Sequence of chain 1.A:
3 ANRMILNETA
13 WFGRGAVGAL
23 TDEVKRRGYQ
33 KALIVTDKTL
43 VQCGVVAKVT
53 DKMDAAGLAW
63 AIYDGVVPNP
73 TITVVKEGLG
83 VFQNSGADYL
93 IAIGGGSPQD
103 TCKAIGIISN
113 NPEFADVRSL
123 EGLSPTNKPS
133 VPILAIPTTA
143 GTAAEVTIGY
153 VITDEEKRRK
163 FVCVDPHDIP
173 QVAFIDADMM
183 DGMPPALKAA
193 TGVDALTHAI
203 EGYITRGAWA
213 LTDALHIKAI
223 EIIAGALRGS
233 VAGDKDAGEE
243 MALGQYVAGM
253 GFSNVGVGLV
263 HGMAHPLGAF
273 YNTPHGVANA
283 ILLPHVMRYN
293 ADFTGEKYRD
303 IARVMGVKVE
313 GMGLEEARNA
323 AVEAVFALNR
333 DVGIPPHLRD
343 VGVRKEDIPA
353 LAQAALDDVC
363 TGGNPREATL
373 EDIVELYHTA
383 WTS

A small-molecule ligand and the protein it binds are described below.
Small molecule (SMILES): Nc1ncnc2c1ncn2[C@@H]1O[C@H](CO[P](=O)(O)O[P](=O)(O)OC[C@H]2O[C@@H](O)[C@H](O)[C@@H]2O)[C@@H](O)[C@H]1O

Binding-site contacts:
Ligand atom N7 contacts residue THR140 of chain 1.A at 2.9 Å (h-bond).
Ligand atom C3D contacts residue LYS162 of chain 1.A at 3.6 Å.
Ligand atom N7 contacts residue THR141 of chain 1.A at 3.4 Å.
Ligand atom N6 contacts residue THR140 of chain 1.A at 3.0 Å (h-bond).
Ligand atom O2' contacts residue THR41 of chain 1.A at 3.2 Å.
Ligand atom O2D contacts residue VAL153 of chain 1.A at 3.0 Å.
Ligand atom C4 contacts residue LEU189 of chain 1.A at 3.6 Å (hydrophobic).
Ligand atom C2D contacts residue HIS277 of chain 1.A at 3.5 Å.
Ligand atom C5 contacts residue LEU42 of chain 1.A at 3.5 Å (hydrophobic).
Ligand atom N6 contacts residue MET181 of chain 1.A at 3.4 Å (h-bond).
Ligand atom O1B contacts residue GLY97 of chain 1.A at 3.2 Å.
Ligand atom O3D contacts residue ASN71 of chain 1.A at 3.4 Å (h-bond).
Ligand atom O2A contacts residue SER99 of chain 1.A at 2.7 Å (h-bond).
Ligand atom N1 contacts residue MET185 of chain 1.A at 3.4 Å (h-bond).
Ligand atom O5D contacts residue GLY98 of chain 1.A at 3.1 Å (h-bond).
Ligand atom O1B contacts residue GLY98 of chain 1.A at 2.9 Å (h-bond).
Ligand atom O3D contacts residue LYS162 of chain 1.A at 3.0 Å (salt-bridge).
Ligand atom PA contacts residue SER99 of chain 1.A at 3.6 Å.
Ligand atom O1A contacts residue PRO100 of chain 1.A at 3.5 Å.
Ligand atom N1 contacts residue GLY184 of chain 1.A at 3.4 Å.
Ligand atom O2D contacts residue LYS162 of chain 1.A at 2.9 Å (salt-bridge).
Ligand atom O2D contacts residue HIS277 of chain 1.A at 3.6 Å.
Ligand atom O1A contacts residue SER99 of chain 1.A at 3.0 Å (h-bond).
Ligand atom O5D contacts residue SER99 of chain 1.A at 3.6 Å (h-bond).
Ligand atom O5D contacts residue THR144 of chain 1.A at 3.5 Å.
Ligand atom O2' contacts residue ASP39 of chain 1.A at 2.8 Å (salt-bridge).
Ligand atom C4D contacts residue SER99 of chain 1.A at 3.5 Å.
Ligand atom C2' contacts residue ASP39 of chain 1.A at 3.2 Å.
Ligand atom O4D contacts residue GLY98 of chain 1.A at 3.1 Å.
Ligand atom PB contacts residue GLY98 of chain 1.A at 3.6 Å.
Ligand atom O1A contacts residue GLY97 of chain 1.A at 3.4 Å.
Ligand atom O4' contacts residue LEU189 of chain 1.A at 3.3 Å.
Ligand atom O3D contacts residue PRO72 of chain 1.A at 3.6 Å.
Ligand atom C8 contacts residue THR141 of chain 1.A at 3.5 Å.
Ligand atom O4D contacts residue THR144 of chain 1.A at 3.6 Å.
Ligand atom O1B contacts residue THR144 of chain 1.A at 3.5 Å.
Ligand atom O2B contacts residue THR193 of chain 1.A at 3.5 Å.
Ligand atom O1B contacts residue THR141 of chain 1.A at 2.7 Å (h-bond).
Ligand atom O1A contacts residue GLY98 of chain 1.A at 3.5 Å (h-bond).
Ligand atom N9 contacts residue LEU189 of chain 1.A at 3.5 Å.